A small-molecule ligand and the protein it binds are described below.
Small molecule (SMILES): CC(=O)N[C@H]1[C@H](O[C@H]2[C@H](O)[C@@H](NC(C)=O)CO[C@@H]2CO)O[C@H](CO)[C@@H](O)[C@@H]1O

Binding-site contacts:
Ligand atom C2 contacts residue TRP358 of chain 2.A at 3.8 Å (hydrophobic).
Ligand atom O7 contacts residue TRP358 of chain 2.A at 2.9 Å.
Ligand atom C3 contacts residue TRP358 of chain 2.A at 4.2 Å (hydrophobic).
Ligand atom N2 contacts residue ASN66 of chain 2.A at 2.8 Å (h-bond).
Ligand atom O3 contacts residue TRP358 of chain 2.A at 3.9 Å.
Ligand atom C4 contacts residue ASN66 of chain 2.A at 4.2 Å.
Ligand atom O4 contacts residue TRP358 of chain 2.A at 4.2 Å.
Ligand atom O7 contacts residue ASN66 of chain 2.A at 3.0 Å (h-bond).
Ligand atom C6 contacts residue TRP358 of chain 2.A at 3.7 Å (hydrophobic).
Ligand atom C3 contacts residue ASN66 of chain 2.A at 3.7 Å.
Ligand atom O5 contacts residue ASN66 of chain 2.A at 2.4 Å (h-bond).
Ligand atom O7 contacts residue TYR387 of chain 1.A at 4.0 Å.
Ligand atom C5 contacts residue TRP358 of chain 2.A at 4.2 Å (hydrophobic).
Ligand atom C1 contacts residue TRP358 of chain 2.A at 3.8 Å (hydrophobic).
Ligand atom C7 contacts residue ASN66 of chain 2.A at 3.0 Å.
Ligand atom C1 contacts residue ASN66 of chain 2.A at 1.4 Å.
Ligand atom C5 contacts residue ASN66 of chain 2.A at 3.6 Å.
Ligand atom C8 contacts residue ASN66 of chain 2.A at 4.1 Å.
Ligand atom C2 contacts residue ASN66 of chain 2.A at 2.4 Å.
Ligand atom C4 contacts residue TRP358 of chain 2.A at 3.8 Å (hydrophobic).
Ligand atom C7 contacts residue TRP358 of chain 2.A at 3.8 Å (hydrophobic).
Ligand atom N2 contacts residue TRP358 of chain 2.A at 4.4 Å.
Ligand atom O5 contacts residue TRP358 of chain 2.A at 3.9 Å.
Ligand atom O6 contacts residue TRP358 of chain 2.A at 4.3 Å.

Sequence of chain 2.A:
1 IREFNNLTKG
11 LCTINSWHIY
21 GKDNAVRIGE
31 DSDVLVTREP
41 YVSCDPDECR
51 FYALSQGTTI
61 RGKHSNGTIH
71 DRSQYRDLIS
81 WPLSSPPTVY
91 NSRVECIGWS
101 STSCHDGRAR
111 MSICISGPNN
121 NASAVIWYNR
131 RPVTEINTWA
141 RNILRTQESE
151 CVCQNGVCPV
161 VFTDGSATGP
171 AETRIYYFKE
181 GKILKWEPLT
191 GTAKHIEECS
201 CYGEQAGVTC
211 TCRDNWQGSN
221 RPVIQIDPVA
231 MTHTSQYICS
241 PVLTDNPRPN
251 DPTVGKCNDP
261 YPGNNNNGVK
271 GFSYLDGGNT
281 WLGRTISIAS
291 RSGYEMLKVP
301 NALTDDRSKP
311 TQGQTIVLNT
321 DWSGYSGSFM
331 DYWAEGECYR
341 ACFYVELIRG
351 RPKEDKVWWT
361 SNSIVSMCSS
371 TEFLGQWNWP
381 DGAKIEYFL

Sequence of chain 1.A:
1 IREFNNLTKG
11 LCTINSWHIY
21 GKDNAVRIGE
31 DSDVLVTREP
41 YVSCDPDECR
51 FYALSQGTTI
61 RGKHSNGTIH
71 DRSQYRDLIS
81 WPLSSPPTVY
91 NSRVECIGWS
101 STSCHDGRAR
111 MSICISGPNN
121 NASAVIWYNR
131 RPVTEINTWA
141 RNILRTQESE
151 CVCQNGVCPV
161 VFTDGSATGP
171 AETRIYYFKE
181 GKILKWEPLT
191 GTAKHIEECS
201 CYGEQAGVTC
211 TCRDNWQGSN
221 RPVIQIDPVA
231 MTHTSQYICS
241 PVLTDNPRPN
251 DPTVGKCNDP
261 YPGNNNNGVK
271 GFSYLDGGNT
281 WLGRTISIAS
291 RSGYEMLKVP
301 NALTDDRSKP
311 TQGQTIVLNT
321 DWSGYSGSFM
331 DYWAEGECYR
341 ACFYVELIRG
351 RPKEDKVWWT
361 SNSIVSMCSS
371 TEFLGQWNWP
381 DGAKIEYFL